Binding-site contacts:
Ligand atom C16 contacts residue GLY174 of chain 1.D at 3.4 Å.
Ligand atom C16 contacts residue PHE130 of chain 1.D at 4.2 Å (hydrophobic).
Ligand atom O6 contacts residue HIS25 of chain 1.D at 3.8 Å.
Ligand atom C15 contacts residue HIS25 of chain 1.D at 3.3 Å.
Ligand atom C16 contacts residue ASN173 of chain 1.D at 3.8 Å.
Ligand atom O4 contacts residue PHE130 of chain 1.D at 3.9 Å.
Ligand atom C14 contacts residue SER176 of chain 1.D at 4.3 Å.
Ligand atom C16 contacts residue HIS25 of chain 1.D at 4.0 Å.
Ligand atom C2 contacts residue HIS41 of chain 1.D at 4.4 Å.
Ligand atom C3 contacts residue HIS41 of chain 1.D at 3.0 Å.
Ligand atom C14 contacts residue GLY174 of chain 1.D at 3.4 Å.
Ligand atom C14 contacts residue ASN173 of chain 1.D at 4.2 Å.
Ligand atom C12 contacts residue CYS26 of chain 1.D at 4.3 Å (hydrophobic).
Ligand atom O5 contacts residue GLY174 of chain 1.D at 3.3 Å.
Ligand atom O1 contacts residue HIS25 of chain 1.D at 3.3 Å (h-bond).
Ligand atom C5 contacts residue HIS41 of chain 1.D at 1.5 Å.
Ligand atom C13 contacts residue HIS25 of chain 1.D at 3.6 Å.
Ligand atom C2 contacts residue CYS26 of chain 1.D at 4.3 Å (hydrophobic).
Ligand atom C4 contacts residue HIS41 of chain 1.D at 2.5 Å.
Ligand atom C23 contacts residue HIS25 of chain 1.D at 3.2 Å.
Ligand atom C15 contacts residue GLY174 of chain 1.D at 3.8 Å.
Ligand atom C5 contacts residue SER176 of chain 1.D at 3.9 Å.
Ligand atom O6 contacts residue LEU24 of chain 1.D at 3.5 Å (h-bond).
Ligand atom O5 contacts residue HIS25 of chain 1.D at 4.0 Å.
Ligand atom C3 contacts residue HIS25 of chain 1.D at 4.3 Å.
Ligand atom C3 contacts residue CYS26 of chain 1.D at 4.2 Å (hydrophobic).
Ligand atom C1 contacts residue HIS25 of chain 1.D at 3.5 Å.
Ligand atom C23 contacts residue LEU24 of chain 1.D at 4.2 Å (hydrophobic).
Ligand atom C13 contacts residue SER176 of chain 1.D at 4.2 Å.
Ligand atom C12 contacts residue HIS41 of chain 1.D at 3.6 Å.
Ligand atom O4 contacts residue GLY174 of chain 1.D at 3.4 Å (h-bond).
Ligand atom C2 contacts residue HIS25 of chain 1.D at 3.4 Å.
Ligand atom C4 contacts residue SER176 of chain 1.D at 4.0 Å.
Ligand atom O5 contacts residue LEU24 of chain 1.D at 3.6 Å.
Ligand atom C12 contacts residue SER176 of chain 1.D at 3.3 Å.
Ligand atom O5 contacts residue ASN173 of chain 1.D at 4.1 Å.
Ligand atom O4 contacts residue ASN173 of chain 1.D at 3.0 Å.
Ligand atom C4 contacts residue CYS26 of chain 1.D at 4.2 Å (hydrophobic).
Ligand atom O5 contacts residue PHE130 of chain 1.D at 3.6 Å.
Ligand atom C14 contacts residue HIS25 of chain 1.D at 3.5 Å.

Sequence of chain 1.D:
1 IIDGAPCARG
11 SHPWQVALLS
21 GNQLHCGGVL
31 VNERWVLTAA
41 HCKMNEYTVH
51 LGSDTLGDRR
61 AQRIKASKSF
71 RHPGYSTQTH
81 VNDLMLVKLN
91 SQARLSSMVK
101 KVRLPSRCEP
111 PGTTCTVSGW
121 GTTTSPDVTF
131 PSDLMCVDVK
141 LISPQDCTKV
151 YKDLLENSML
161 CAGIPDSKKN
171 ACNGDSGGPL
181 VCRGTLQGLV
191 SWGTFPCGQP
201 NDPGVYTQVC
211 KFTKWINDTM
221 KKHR

This small molecule binds to this protein.
Small molecule (SMILES): Cc1ccc2oc(=O)c(C(=O)O)cc2c1